Binding-site contacts:
Ligand atom C3 contacts residue GLY101 of chain 1.C at 3.3 Å.
Ligand atom C2 contacts residue VAL197 of chain 1.C at 3.8 Å (hydrophobic).
Ligand atom C10 contacts residue TRP201 of chain 1.C at 4.5 Å (hydrophobic).
Ligand atom C11 contacts residue ALA202 of chain 1.C at 3.9 Å (hydrophobic).
Ligand atom C3 contacts residue ASP105 of chain 1.C at 4.1 Å.
Ligand atom C5 contacts residue PHE102 of chain 1.C at 4.0 Å (hydrophobic).
Ligand atom C10 contacts residue GLY198 of chain 1.C at 4.3 Å.
Ligand atom C1 contacts residue CYS98 of chain 1.C at 4.4 Å (hydrophobic).
Ligand atom C9 contacts residue GLY198 of chain 1.C at 4.4 Å.
Ligand atom C4 contacts residue VAL197 of chain 1.C at 3.3 Å (hydrophobic).
Ligand atom C13 contacts residue PHE78 of chain 1.C at 4.3 Å (hydrophobic).
Ligand atom C12 contacts residue PHE78 of chain 1.C at 3.4 Å (hydrophobic).
Ligand atom C7 contacts residue VAL197 of chain 1.C at 4.3 Å (hydrophobic).
Ligand atom C5 contacts residue VAL197 of chain 1.C at 4.2 Å (hydrophobic).
Ligand atom C3 contacts residue TRP201 of chain 1.C at 3.4 Å (hydrophobic).
Ligand atom C6 contacts residue ASP105 of chain 1.C at 3.9 Å.
Ligand atom C1 contacts residue GLY101 of chain 1.C at 3.5 Å.
Ligand atom C7 contacts residue PPV1 of chain 1.Q at 3.5 Å.
Ligand atom N contacts residue VAL197 of chain 1.C at 4.2 Å.
Ligand atom C2 contacts residue HIS172 of chain 1.C at 3.7 Å.
Ligand atom C6 contacts residue GLY101 of chain 1.C at 3.6 Å.
Ligand atom C13 contacts residue CYS98 of chain 1.C at 4.1 Å (hydrophobic).
Ligand atom C1 contacts residue PHE102 of chain 1.C at 4.0 Å (hydrophobic).
Ligand atom C13 contacts residue PHE102 of chain 1.C at 4.2 Å (hydrophobic).
Ligand atom C1 contacts residue TRP201 of chain 1.C at 3.8 Å (hydrophobic).
Ligand atom C9 contacts residue TRP201 of chain 1.C at 3.6 Å (hydrophobic).
Ligand atom C3 contacts residue HIS172 of chain 1.C at 3.2 Å.
Ligand atom C6 contacts residue PHE102 of chain 1.C at 4.0 Å (hydrophobic).
Ligand atom N contacts residue GLY101 of chain 1.C at 4.2 Å.
Ligand atom C11 contacts residue TYR83 of chain 1.C at 3.5 Å (hydrophobic).
Ligand atom C10 contacts residue ALA202 of chain 1.C at 3.6 Å (hydrophobic).
Ligand atom N contacts residue TRP201 of chain 1.C at 4.4 Å.
Ligand atom C10 contacts residue TYR83 of chain 1.C at 4.2 Å (hydrophobic).
Ligand atom C12 contacts residue CYS98 of chain 1.C at 4.0 Å (hydrophobic).
Ligand atom C8 contacts residue TRP201 of chain 1.C at 4.2 Å (hydrophobic).
Ligand atom C7 contacts residue ASP105 of chain 1.C at 3.8 Å.
Ligand atom C11 contacts residue PHE78 of chain 1.C at 4.2 Å (hydrophobic).
Ligand atom C11 contacts residue CYS98 of chain 1.C at 4.2 Å (hydrophobic).
Ligand atom C2 contacts residue GLY101 of chain 1.C at 4.3 Å.
Ligand atom C2 contacts residue TRP201 of chain 1.C at 3.7 Å (hydrophobic).

Sequence of chain 1.C:
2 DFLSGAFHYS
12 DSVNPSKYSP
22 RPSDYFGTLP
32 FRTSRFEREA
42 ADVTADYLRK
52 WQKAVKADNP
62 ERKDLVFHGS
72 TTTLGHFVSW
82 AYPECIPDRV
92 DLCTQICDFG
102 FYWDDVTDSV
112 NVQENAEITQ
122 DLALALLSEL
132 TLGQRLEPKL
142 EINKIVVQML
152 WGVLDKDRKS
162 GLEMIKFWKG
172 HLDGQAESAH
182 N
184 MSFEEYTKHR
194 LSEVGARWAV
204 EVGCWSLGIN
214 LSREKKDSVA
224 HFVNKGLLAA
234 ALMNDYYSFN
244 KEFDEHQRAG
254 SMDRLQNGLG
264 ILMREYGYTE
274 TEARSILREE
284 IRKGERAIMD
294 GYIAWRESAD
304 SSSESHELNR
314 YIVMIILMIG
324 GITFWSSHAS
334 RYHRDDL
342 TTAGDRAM

This protein binds this small molecule.
Small molecule (SMILES): CC[N+](CC)(CC)Cc1ccccc1